Sequence of chain 1.C:
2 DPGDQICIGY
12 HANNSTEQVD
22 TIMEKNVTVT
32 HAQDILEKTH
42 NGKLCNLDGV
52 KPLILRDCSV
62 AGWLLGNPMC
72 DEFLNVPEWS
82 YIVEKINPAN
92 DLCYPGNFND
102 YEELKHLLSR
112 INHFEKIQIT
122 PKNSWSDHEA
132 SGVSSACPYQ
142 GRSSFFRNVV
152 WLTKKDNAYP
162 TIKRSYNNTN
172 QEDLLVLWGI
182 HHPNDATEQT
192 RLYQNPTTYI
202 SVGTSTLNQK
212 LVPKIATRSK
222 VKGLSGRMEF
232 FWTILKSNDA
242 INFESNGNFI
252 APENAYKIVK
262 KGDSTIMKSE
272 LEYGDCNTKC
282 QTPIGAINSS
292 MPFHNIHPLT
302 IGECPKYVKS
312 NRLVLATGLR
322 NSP

Binding-site contacts:
Ligand atom C2 contacts residue ASN27 of chain 1.C at 2.4 Å.
Ligand atom C1 contacts residue GLN19 of chain 1.C at 4.4 Å.
Ligand atom C3 contacts residue ASN27 of chain 1.C at 3.8 Å.
Ligand atom C5 contacts residue ASN27 of chain 1.C at 3.7 Å.
Ligand atom O5 contacts residue ASN27 of chain 1.C at 2.5 Å (h-bond).
Ligand atom C4 contacts residue ASN27 of chain 1.C at 4.2 Å.
Ligand atom O5 contacts residue GLN19 of chain 1.C at 3.8 Å.
Ligand atom C7 contacts residue ASN27 of chain 1.C at 4.0 Å.
Ligand atom N2 contacts residue ASN27 of chain 1.C at 2.8 Å (h-bond).
Ligand atom C1 contacts residue ASN27 of chain 1.C at 1.4 Å.

This protein binds this small molecule.
Small molecule (SMILES): CC(=O)N[C@@H]1[C@@H](O)[C@H](O)[C@@H](CO)O[C@H]1O